Sequence of chain 1.A:
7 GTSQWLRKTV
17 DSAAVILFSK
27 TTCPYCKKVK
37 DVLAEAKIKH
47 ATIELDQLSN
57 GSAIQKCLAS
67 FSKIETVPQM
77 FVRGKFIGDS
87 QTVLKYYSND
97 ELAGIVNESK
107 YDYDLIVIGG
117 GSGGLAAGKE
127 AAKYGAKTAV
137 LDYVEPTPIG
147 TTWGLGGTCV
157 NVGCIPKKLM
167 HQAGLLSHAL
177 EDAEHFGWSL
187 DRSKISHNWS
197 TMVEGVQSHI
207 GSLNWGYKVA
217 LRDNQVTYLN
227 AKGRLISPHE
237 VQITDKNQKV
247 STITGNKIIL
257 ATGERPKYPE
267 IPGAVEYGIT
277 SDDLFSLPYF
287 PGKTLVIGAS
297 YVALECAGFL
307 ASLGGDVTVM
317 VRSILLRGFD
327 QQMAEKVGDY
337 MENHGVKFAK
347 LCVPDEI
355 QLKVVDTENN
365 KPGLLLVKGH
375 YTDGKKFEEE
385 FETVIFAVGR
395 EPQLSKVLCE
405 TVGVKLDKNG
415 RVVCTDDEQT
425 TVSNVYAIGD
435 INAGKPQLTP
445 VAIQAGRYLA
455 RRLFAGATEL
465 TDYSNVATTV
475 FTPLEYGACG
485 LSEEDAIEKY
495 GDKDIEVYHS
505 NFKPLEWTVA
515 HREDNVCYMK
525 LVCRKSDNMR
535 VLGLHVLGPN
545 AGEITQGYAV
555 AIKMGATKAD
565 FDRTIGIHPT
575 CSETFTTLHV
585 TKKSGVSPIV

Binding-site contacts:
Ligand atom C02 contacts residue ASP360 of chain 1.A at 4.3 Å.
Ligand atom C09 contacts residue LYS365 of chain 1.A at 4.0 Å.
Ligand atom C01 contacts residue ASP360 of chain 1.A at 3.1 Å.
Ligand atom N04 contacts residue LYS365 of chain 1.A at 4.2 Å.
Ligand atom N04 contacts residue ASP360 of chain 1.A at 4.4 Å.
Ligand atom C02 contacts residue LYS365 of chain 1.A at 4.0 Å.
Ligand atom C05 contacts residue ASN363 of chain 1.A at 3.6 Å.
Ligand atom C06 contacts residue ASN363 of chain 1.A at 3.7 Å.
Ligand atom O03 contacts residue LYS357 of chain 1.A at 3.7 Å.
Ligand atom C01 contacts residue LYS365 of chain 1.A at 3.8 Å.
Ligand atom C05 contacts residue ASP360 of chain 1.A at 3.5 Å.
Ligand atom C05 contacts residue LYS365 of chain 1.A at 4.2 Å.

The protein below binds the small molecule below.
Small molecule (SMILES): COCCNC1CCN(C(C)=O)CC1